This small molecule binds to this protein.
Small molecule (SMILES): C[C@H](NC(=O)[C@@H](C)NC(=O)[C@H](Cc1ccccc1)NC(=O)[C@@H]1CCCN1C(=O)[C@H](C)NC(=O)[C@@H]1CCCN1)C(=O)N[C@@H](C)C=O

Sequence of chain 1.A:
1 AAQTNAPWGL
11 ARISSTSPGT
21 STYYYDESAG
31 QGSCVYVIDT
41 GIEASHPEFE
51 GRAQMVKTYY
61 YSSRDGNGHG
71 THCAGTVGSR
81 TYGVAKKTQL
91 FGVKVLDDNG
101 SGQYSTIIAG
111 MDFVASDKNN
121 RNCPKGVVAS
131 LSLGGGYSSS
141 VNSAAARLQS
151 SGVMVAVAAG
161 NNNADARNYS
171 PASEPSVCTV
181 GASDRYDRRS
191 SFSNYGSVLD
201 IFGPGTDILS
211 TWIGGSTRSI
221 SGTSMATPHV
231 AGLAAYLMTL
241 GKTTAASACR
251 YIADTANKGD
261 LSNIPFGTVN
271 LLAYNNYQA

Binding-site contacts:
Ligand atom C contacts residue ASN67 of chain 1.A at 3.6 Å.
Ligand atom O contacts residue TRP212 of chain 1.A at 3.7 Å.
Ligand atom N contacts residue GLY102 of chain 1.A at 2.8 Å (h-bond).
Ligand atom O contacts residue GLY134 of chain 1.A at 2.5 Å (h-bond).
Ligand atom O contacts residue GLY135 of chain 1.A at 3.7 Å.
Ligand atom CB contacts residue LEU96 of chain 1.A at 3.6 Å (hydrophobic).
Ligand atom CA contacts residue ASN67 of chain 1.A at 3.3 Å.
Ligand atom C contacts residue GLY134 of chain 1.A at 3.4 Å.
Ligand atom CB contacts residue SER101 of chain 1.A at 3.7 Å.
Ligand atom CZ contacts residue LEU133 of chain 1.A at 3.2 Å (hydrophobic).
Ligand atom CB contacts residue ASN67 of chain 1.A at 3.0 Å.
Ligand atom CE1 contacts residue GLY134 of chain 1.A at 3.1 Å.
Ligand atom CA contacts residue LEU133 of chain 1.A at 3.6 Å (hydrophobic).
Ligand atom O contacts residue HIS69 of chain 1.A at 3.5 Å.
Ligand atom CB contacts residue HIS69 of chain 1.A at 3.6 Å.
Ligand atom CA contacts residue GLY134 of chain 1.A at 3.2 Å.
Ligand atom CE1 contacts residue LEU133 of chain 1.A at 3.7 Å (hydrophobic).
Ligand atom CG contacts residue GLY100 of chain 1.A at 2.3 Å.
Ligand atom CZ contacts residue GLY160 of chain 1.A at 3.6 Å.
Ligand atom CD1 contacts residue GLY134 of chain 1.A at 3.5 Å.
Ligand atom N contacts residue TYR104 of chain 1.A at 3.2 Å.
Ligand atom CA contacts residue GLY102 of chain 1.A at 3.3 Å.
Ligand atom CE2 contacts residue ALA158 of chain 1.A at 3.2 Å (hydrophobic).
Ligand atom C contacts residue GLY134 of chain 1.A at 3.3 Å.
Ligand atom CE2 contacts residue LEU133 of chain 1.A at 3.6 Å (hydrophobic).
Ligand atom CB contacts residue ASN161 of chain 1.A at 3.3 Å.
Ligand atom CG contacts residue LEU96 of chain 1.A at 3.4 Å (hydrophobic).
Ligand atom N contacts residue GLY134 of chain 1.A at 3.7 Å.
Ligand atom CB contacts residue NO31 of chain 1.E at 3.6 Å.
Ligand atom CB contacts residue LEU133 of chain 1.A at 3.2 Å (hydrophobic).
Ligand atom CD contacts residue SER101 of chain 1.A at 3.5 Å.
Ligand atom CE2 contacts residue GLY160 of chain 1.A at 3.6 Å.
Ligand atom O contacts residue ASN67 of chain 1.A at 3.0 Å (h-bond).
Ligand atom O contacts residue NO31 of chain 1.E at 3.0 Å (h-bond).
Ligand atom CB contacts residue NO31 of chain 1.E at 3.3 Å.
Ligand atom CD contacts residue TYR104 of chain 1.A at 3.2 Å (hydrophobic).
Ligand atom CB contacts residue ILE220 of chain 1.A at 3.3 Å (hydrophobic).
Ligand atom CZ contacts residue GLY134 of chain 1.A at 3.5 Å.
Ligand atom O contacts residue GLY134 of chain 1.A at 3.2 Å (h-bond).
Ligand atom CD contacts residue GLY100 of chain 1.A at 2.4 Å.